The small molecule below binds the protein below.
Small molecule (SMILES): CC(=O)N[C@H]1[C@H](O[C@H]2[C@H](O)[C@@H](NC(C)=O)CO[C@@H]2CO)O[C@H](CO)[C@@H](O[C@@H]2O[C@H](CO[C@H]3O[C@H](CO)[C@@H](O)[C@H](O)[C@@H]3O)[C@@H](O)[C@H](O)[C@@H]2O)[C@@H]1O

Sequence of chain 1.A:
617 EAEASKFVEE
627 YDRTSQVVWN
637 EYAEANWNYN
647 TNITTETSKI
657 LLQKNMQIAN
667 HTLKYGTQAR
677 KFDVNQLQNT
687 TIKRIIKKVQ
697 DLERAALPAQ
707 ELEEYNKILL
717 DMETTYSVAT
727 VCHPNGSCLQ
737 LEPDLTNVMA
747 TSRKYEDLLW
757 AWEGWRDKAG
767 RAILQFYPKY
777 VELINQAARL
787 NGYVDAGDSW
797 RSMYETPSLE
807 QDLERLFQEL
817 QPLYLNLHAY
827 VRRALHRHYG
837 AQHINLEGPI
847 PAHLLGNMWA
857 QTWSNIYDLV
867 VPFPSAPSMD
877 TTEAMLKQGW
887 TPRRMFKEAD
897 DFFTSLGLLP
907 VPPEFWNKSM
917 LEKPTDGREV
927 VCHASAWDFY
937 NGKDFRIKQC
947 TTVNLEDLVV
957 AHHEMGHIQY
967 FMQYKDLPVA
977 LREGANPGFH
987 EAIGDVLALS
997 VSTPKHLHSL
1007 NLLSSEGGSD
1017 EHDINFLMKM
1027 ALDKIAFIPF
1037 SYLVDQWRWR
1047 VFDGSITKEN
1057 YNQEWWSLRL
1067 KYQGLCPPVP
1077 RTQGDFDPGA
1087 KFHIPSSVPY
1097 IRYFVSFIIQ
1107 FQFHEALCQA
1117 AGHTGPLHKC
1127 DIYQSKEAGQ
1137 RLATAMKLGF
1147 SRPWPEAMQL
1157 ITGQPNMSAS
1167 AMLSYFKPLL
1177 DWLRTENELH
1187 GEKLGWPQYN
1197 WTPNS

Binding-site contacts:
Ligand atom C7 contacts residue ASN648 of chain 1.A at 3.8 Å.
Ligand atom C2 contacts residue ASN648 of chain 1.A at 2.5 Å.
Ligand atom N2 contacts residue ARG924 of chain 1.A at 3.7 Å.
Ligand atom C5 contacts residue THR650 of chain 1.A at 4.5 Å.
Ligand atom C8 contacts residue ASP922 of chain 1.A at 3.8 Å.
Ligand atom C4 contacts residue ASN648 of chain 1.A at 4.2 Å.
Ligand atom O7 contacts residue THR650 of chain 1.A at 4.4 Å.
Ligand atom O5 contacts residue ASN648 of chain 1.A at 2.2 Å (h-bond).
Ligand atom O7 contacts residue GLU652 of chain 1.A at 4.0 Å.
Ligand atom O5 contacts residue THR653 of chain 1.A at 4.0 Å.
Ligand atom C1 contacts residue ARG924 of chain 1.A at 4.5 Å.
Ligand atom N2 contacts residue ASN648 of chain 1.A at 3.0 Å (h-bond).
Ligand atom C7 contacts residue ARG924 of chain 1.A at 3.7 Å.
Ligand atom O7 contacts residue ARG924 of chain 1.A at 4.5 Å.
Ligand atom O7 contacts residue ASN648 of chain 1.A at 4.2 Å.
Ligand atom C5 contacts residue ASN648 of chain 1.A at 3.6 Å.
Ligand atom C8 contacts residue GLU652 of chain 1.A at 2.8 Å.
Ligand atom C1 contacts residue ASN648 of chain 1.A at 1.4 Å.
Ligand atom C1 contacts residue THR650 of chain 1.A at 3.9 Å.
Ligand atom O5 contacts residue THR650 of chain 1.A at 4.2 Å.
Ligand atom C3 contacts residue ASN648 of chain 1.A at 3.8 Å.
Ligand atom C7 contacts residue GLU652 of chain 1.A at 3.8 Å.
Ligand atom C8 contacts residue ARG924 of chain 1.A at 2.9 Å.